A small-molecule ligand and the protein it binds are described below.
Small molecule (SMILES): OC[C@H]1O[C@H](O)[C@H](O)[C@@H](O)[C@@H]1O

Binding-site contacts:
Ligand atom C1 contacts residue PHE123 of chain 1.B at 4.0 Å (hydrophobic).
Ligand atom C4 contacts residue ARG247 of chain 1.B at 4.0 Å.
Ligand atom O3 contacts residue TYR172 of chain 1.B at 3.3 Å.
Ligand atom O3 contacts residue ARG175 of chain 1.B at 2.9 Å (salt-bridge).
Ligand atom O2 contacts residue GLN177 of chain 1.B at 3.6 Å (h-bond).
Ligand atom O6 contacts residue ARG122 of chain 1.B at 2.9 Å (salt-bridge).
Ligand atom C4 contacts residue GLU249 of chain 1.B at 3.4 Å.
Ligand atom O3 contacts residue ASN166 of chain 1.B at 2.8 Å (h-bond).
Ligand atom O6 contacts residue SO41 of chain 1.V at 2.7 Å (h-bond).
Ligand atom C3 contacts residue ASP282 of chain 1.B at 4.0 Å.
Ligand atom C4 contacts residue TYR172 of chain 1.B at 3.7 Å (hydrophobic).
Ligand atom C2 contacts residue ASN166 of chain 1.B at 3.9 Å.
Ligand atom C6 contacts residue SO41 of chain 1.V at 3.3 Å.
Ligand atom C1 contacts residue LG91 of chain 1.Q at 2.5 Å.
Ligand atom C3 contacts residue TYR172 of chain 1.B at 4.0 Å (hydrophobic).
Ligand atom O4 contacts residue ARG175 of chain 1.B at 3.6 Å.
Ligand atom C2 contacts residue TYR172 of chain 1.B at 3.4 Å (hydrophobic).
Ligand atom O2 contacts residue ASN166 of chain 1.B at 3.0 Å (h-bond).
Ligand atom O6 contacts residue TYR482 of chain 1.B at 4.0 Å.
Ligand atom C2 contacts residue TYR127 of chain 1.B at 3.5 Å (hydrophobic).
Ligand atom O5 contacts residue PHE123 of chain 1.B at 3.7 Å.
Ligand atom C5 contacts residue LG91 of chain 1.Q at 3.6 Å.
Ligand atom O1 contacts residue ASP282 of chain 1.B at 3.4 Å (salt-bridge).
Ligand atom O2 contacts residue TYR127 of chain 1.B at 3.4 Å.
Ligand atom O3 contacts residue ALA277 of chain 1.B at 3.6 Å.
Ligand atom O4 contacts residue GLU249 of chain 1.B at 2.6 Å (salt-bridge).
Ligand atom O5 contacts residue LG91 of chain 1.Q at 2.9 Å.
Ligand atom C6 contacts residue GLU249 of chain 1.B at 3.9 Å.
Ligand atom C1 contacts residue TYR127 of chain 1.B at 3.9 Å (hydrophobic).
Ligand atom O4 contacts residue ARG247 of chain 1.B at 2.7 Å (salt-bridge).
Ligand atom O3 contacts residue GLU249 of chain 1.B at 3.9 Å.
Ligand atom C6 contacts residue ARG122 of chain 1.B at 4.0 Å.
Ligand atom C6 contacts residue SER250 of chain 1.B at 3.7 Å.
Ligand atom C5 contacts residue SO41 of chain 1.V at 3.7 Å.
Ligand atom C2 contacts residue LG91 of chain 1.Q at 3.8 Å.
Ligand atom C1 contacts residue TYR172 of chain 1.B at 4.0 Å (hydrophobic).
Ligand atom O5 contacts residue TYR172 of chain 1.B at 3.9 Å.
Ligand atom O1 contacts residue LG91 of chain 1.Q at 1.4 Å.
Ligand atom C3 contacts residue ASN166 of chain 1.B at 3.9 Å.
Ligand atom C5 contacts residue ASP282 of chain 1.B at 3.8 Å.

Sequence of chain 1.B:
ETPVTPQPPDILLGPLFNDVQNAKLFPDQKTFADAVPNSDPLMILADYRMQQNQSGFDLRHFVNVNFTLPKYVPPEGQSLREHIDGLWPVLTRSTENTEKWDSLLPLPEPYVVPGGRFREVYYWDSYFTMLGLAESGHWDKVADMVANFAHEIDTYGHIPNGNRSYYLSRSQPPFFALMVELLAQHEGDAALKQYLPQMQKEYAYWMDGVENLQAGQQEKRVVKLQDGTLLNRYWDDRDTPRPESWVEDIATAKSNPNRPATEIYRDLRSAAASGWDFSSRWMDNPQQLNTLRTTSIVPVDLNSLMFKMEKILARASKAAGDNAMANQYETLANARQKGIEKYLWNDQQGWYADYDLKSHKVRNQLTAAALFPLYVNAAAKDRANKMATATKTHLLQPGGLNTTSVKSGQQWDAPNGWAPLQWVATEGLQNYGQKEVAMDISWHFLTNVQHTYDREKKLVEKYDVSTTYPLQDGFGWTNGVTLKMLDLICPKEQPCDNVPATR